Binding-site contacts:
Ligand atom C4 contacts residue ASN203 of chain 1.C at 4.3 Å.
Ligand atom C8 contacts residue ASN203 of chain 1.C at 3.8 Å.
Ligand atom O7 contacts residue ALA206 of chain 1.C at 4.1 Å.
Ligand atom C4 contacts residue THR205 of chain 1.C at 4.2 Å.
Ligand atom O5 contacts residue ASN203 of chain 1.C at 2.4 Å (h-bond).
Ligand atom C6 contacts residue THR205 of chain 1.C at 3.9 Å.
Ligand atom C7 contacts residue ASN203 of chain 1.C at 3.6 Å.
Ligand atom N2 contacts residue ASN203 of chain 1.C at 2.7 Å (h-bond).
Ligand atom C5 contacts residue ASN203 of chain 1.C at 3.7 Å.
Ligand atom C3 contacts residue ASN203 of chain 1.C at 3.9 Å.
Ligand atom O6 contacts residue THR205 of chain 1.C at 3.0 Å (h-bond).
Ligand atom C2 contacts residue THR205 of chain 1.C at 4.1 Å.
Ligand atom O5 contacts residue THR205 of chain 1.C at 3.0 Å (h-bond).
Ligand atom C1 contacts residue THR205 of chain 1.C at 3.7 Å.
Ligand atom C5 contacts residue THR205 of chain 1.C at 3.9 Å.
Ligand atom C1 contacts residue ASN203 of chain 1.C at 1.4 Å.
Ligand atom C2 contacts residue ASN203 of chain 1.C at 2.6 Å.

Sequence of chain 1.C:
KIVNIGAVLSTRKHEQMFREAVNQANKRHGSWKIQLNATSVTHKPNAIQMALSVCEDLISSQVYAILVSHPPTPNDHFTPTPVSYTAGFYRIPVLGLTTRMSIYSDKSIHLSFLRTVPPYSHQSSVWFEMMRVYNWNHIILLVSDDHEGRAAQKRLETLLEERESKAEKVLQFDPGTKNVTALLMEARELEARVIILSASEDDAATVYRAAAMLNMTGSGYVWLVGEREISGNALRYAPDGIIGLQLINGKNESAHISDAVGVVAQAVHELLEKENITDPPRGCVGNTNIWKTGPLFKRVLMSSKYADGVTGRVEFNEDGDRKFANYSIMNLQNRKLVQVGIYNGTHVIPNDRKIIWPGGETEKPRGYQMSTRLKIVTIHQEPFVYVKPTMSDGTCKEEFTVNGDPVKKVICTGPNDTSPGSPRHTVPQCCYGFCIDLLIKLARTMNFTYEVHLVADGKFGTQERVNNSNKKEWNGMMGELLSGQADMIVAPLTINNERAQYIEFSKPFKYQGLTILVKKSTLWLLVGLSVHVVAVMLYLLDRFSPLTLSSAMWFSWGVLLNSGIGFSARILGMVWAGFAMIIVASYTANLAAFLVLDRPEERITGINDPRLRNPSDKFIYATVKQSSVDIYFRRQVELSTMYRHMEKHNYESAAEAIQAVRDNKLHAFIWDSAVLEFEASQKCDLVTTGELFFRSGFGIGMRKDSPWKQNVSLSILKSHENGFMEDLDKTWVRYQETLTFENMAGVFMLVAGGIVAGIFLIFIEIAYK

This small molecule binds to this protein.
Small molecule (SMILES): CC(=O)N[C@@H]1[C@@H](O)[C@H](O)[C@@H](CO)O[C@H]1O